Sequence of chain 1.A:
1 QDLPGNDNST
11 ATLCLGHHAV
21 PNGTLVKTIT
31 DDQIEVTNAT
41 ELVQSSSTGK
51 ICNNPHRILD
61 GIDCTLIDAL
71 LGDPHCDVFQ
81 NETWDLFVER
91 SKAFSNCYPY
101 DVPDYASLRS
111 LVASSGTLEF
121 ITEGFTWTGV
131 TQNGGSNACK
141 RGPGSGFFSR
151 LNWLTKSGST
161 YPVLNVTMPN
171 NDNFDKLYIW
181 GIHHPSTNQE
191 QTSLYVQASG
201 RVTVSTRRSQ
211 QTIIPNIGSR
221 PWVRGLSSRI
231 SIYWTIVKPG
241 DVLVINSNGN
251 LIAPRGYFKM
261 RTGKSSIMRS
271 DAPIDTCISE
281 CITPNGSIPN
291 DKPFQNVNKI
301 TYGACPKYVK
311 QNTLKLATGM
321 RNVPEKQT

The small molecule below binds the protein below.
Small molecule (SMILES): CC(=O)N[C@H]1[C@H]([C@H](O)[C@H](O)CO)O[C@@](O)(C(=O)O)C[C@@H]1O

Binding-site contacts:
Ligand atom C1 contacts residue SER136 of chain 1.A at 3.7 Å.
Ligand atom O4 contacts residue GLY135 of chain 1.A at 3.7 Å.
Ligand atom O9 contacts residue GLU190 of chain 1.A at 2.7 Å (salt-bridge).
Ligand atom C8 contacts residue TRP153 of chain 1.A at 4.2 Å (hydrophobic).
Ligand atom O8 contacts residue TYR98 of chain 1.A at 2.8 Å (h-bond).
Ligand atom N5 contacts residue GLY135 of chain 1.A at 3.5 Å (h-bond).
Ligand atom C9 contacts residue HIS183 of chain 1.A at 3.7 Å.
Ligand atom C1 contacts residue ASN137 of chain 1.A at 3.6 Å.
Ligand atom C11 contacts residue LEU194 of chain 1.A at 4.0 Å (hydrophobic).
Ligand atom O1B contacts residue ASN137 of chain 1.A at 3.3 Å (h-bond).
Ligand atom O1B contacts residue SER136 of chain 1.A at 3.8 Å.
Ligand atom O1A contacts residue GLY135 of chain 1.A at 4.1 Å.
Ligand atom O9 contacts residue HIS183 of chain 1.A at 3.8 Å.
Ligand atom O9 contacts residue SER228 of chain 1.A at 2.9 Å (h-bond).
Ligand atom C11 contacts residue TRP153 of chain 1.A at 3.6 Å (hydrophobic).
Ligand atom C9 contacts residue TYR98 of chain 1.A at 3.4 Å (hydrophobic).
Ligand atom N5 contacts residue TRP153 of chain 1.A at 3.6 Å.
Ligand atom C8 contacts residue LEU226 of chain 1.A at 4.2 Å (hydrophobic).
Ligand atom C8 contacts residue GLU190 of chain 1.A at 4.4 Å.
Ligand atom C5 contacts residue GLY135 of chain 1.A at 4.1 Å.
Ligand atom O8 contacts residue TRP153 of chain 1.A at 3.7 Å.
Ligand atom O9 contacts residue LEU226 of chain 1.A at 4.0 Å.
Ligand atom C9 contacts residue GLU190 of chain 1.A at 2.9 Å.
Ligand atom C6 contacts residue TRP153 of chain 1.A at 4.1 Å (hydrophobic).
Ligand atom C11 contacts residue THR155 of chain 1.A at 3.5 Å.
Ligand atom C7 contacts residue TRP153 of chain 1.A at 3.9 Å (hydrophobic).
Ligand atom O1A contacts residue SER136 of chain 1.A at 2.7 Å (h-bond).
Ligand atom O1A contacts residue LEU226 of chain 1.A at 4.5 Å.
Ligand atom O8 contacts residue LEU226 of chain 1.A at 3.5 Å.
Ligand atom C4 contacts residue GLY135 of chain 1.A at 3.5 Å.
Ligand atom C8 contacts residue TYR98 of chain 1.A at 3.7 Å (hydrophobic).
Ligand atom O7 contacts residue LEU194 of chain 1.A at 4.3 Å.
Ligand atom O10 contacts residue LEU194 of chain 1.A at 3.2 Å.
Ligand atom C10 contacts residue GLY135 of chain 1.A at 4.4 Å.
Ligand atom O1B contacts residue ALA138 of chain 1.A at 4.5 Å.
Ligand atom C10 contacts residue TRP153 of chain 1.A at 4.1 Å (hydrophobic).
Ligand atom C10 contacts residue LEU194 of chain 1.A at 3.8 Å (hydrophobic).
Ligand atom O9 contacts residue TYR98 of chain 1.A at 2.9 Å (h-bond).
Ligand atom O1A contacts residue ASN137 of chain 1.A at 3.3 Å (h-bond).
Ligand atom C9 contacts residue SER228 of chain 1.A at 4.2 Å.